The protein below binds the small molecule below.
Small molecule (SMILES): CNC(=O)c1cccn(Cc2ccccc2)c1=O

Sequence of chain 1.A:
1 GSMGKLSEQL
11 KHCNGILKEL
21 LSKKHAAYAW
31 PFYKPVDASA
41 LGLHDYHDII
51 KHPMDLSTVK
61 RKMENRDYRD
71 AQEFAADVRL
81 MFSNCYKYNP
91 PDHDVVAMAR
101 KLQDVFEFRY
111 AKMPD

Binding-site contacts:
Ligand atom C21 contacts residue PRO31 of chain 1.A at 3.9 Å (hydrophobic).
Ligand atom O32 contacts residue VAL95 of chain 1.A at 3.8 Å.
Ligand atom C23 contacts residue TRP30 of chain 1.A at 3.7 Å (hydrophobic).
Ligand atom C10 contacts residue ASN89 of chain 1.A at 3.1 Å.
Ligand atom C07 contacts residue VAL95 of chain 1.A at 4.0 Å (hydrophobic).
Ligand atom C10 contacts residue LEU43 of chain 1.A at 3.9 Å (hydrophobic).
Ligand atom C09 contacts residue VAL95 of chain 1.A at 4.0 Å (hydrophobic).
Ligand atom C23 contacts residue MET98 of chain 1.A at 4.0 Å (hydrophobic).
Ligand atom C12 contacts residue LEU43 of chain 1.A at 3.8 Å (hydrophobic).
Ligand atom N05 contacts residue PRO31 of chain 1.A at 4.0 Å.
Ligand atom C01 contacts residue VAL36 of chain 1.A at 3.6 Å (hydrophobic).
Ligand atom C27 contacts residue HIS93 of chain 1.A at 3.8 Å.
Ligand atom C25 contacts residue VAL95 of chain 1.A at 4.2 Å (hydrophobic).
Ligand atom O08 contacts residue ASN89 of chain 1.A at 3.0 Å (h-bond).
Ligand atom C20 contacts residue TRP30 of chain 1.A at 4.1 Å (hydrophobic).
Ligand atom C31 contacts residue LEU41 of chain 1.A at 4.2 Å (hydrophobic).
Ligand atom C25 contacts residue MET98 of chain 1.A at 4.3 Å (hydrophobic).
Ligand atom C31 contacts residue VAL95 of chain 1.A at 3.9 Å (hydrophobic).
Ligand atom C07 contacts residue VAL36 of chain 1.A at 4.1 Å (hydrophobic).
Ligand atom C01 contacts residue PHE32 of chain 1.A at 3.7 Å (hydrophobic).
Ligand atom C25 contacts residue ASP94 of chain 1.A at 4.2 Å.
Ligand atom C25 contacts residue HIS93 of chain 1.A at 4.3 Å.
Ligand atom O08 contacts residue VAL36 of chain 1.A at 4.3 Å.
Ligand atom C10 contacts residue VAL95 of chain 1.A at 4.2 Å (hydrophobic).
Ligand atom C23 contacts residue PRO31 of chain 1.A at 3.9 Å (hydrophobic).
Ligand atom N05 contacts residue VAL95 of chain 1.A at 3.9 Å.
Ligand atom C23 contacts residue VAL95 of chain 1.A at 3.7 Å (hydrophobic).
Ligand atom C25 contacts residue TRP30 of chain 1.A at 4.3 Å (hydrophobic).
Ligand atom N05 contacts residue VAL36 of chain 1.A at 3.8 Å.
Ligand atom C09 contacts residue ASN89 of chain 1.A at 4.2 Å.
Ligand atom C01 contacts residue PRO31 of chain 1.A at 3.8 Å (hydrophobic).
Ligand atom N16 contacts residue LEU41 of chain 1.A at 4.0 Å.
Ligand atom C29 contacts residue HIS93 of chain 1.A at 4.0 Å.
Ligand atom C17 contacts residue LEU41 of chain 1.A at 4.2 Å (hydrophobic).
Ligand atom C21 contacts residue VAL95 of chain 1.A at 3.8 Å (hydrophobic).
Ligand atom C07 contacts residue ASN89 of chain 1.A at 3.9 Å.
Ligand atom C12 contacts residue ASN89 of chain 1.A at 3.4 Å.
Ligand atom C21 contacts residue TRP30 of chain 1.A at 3.5 Å (hydrophobic).
Ligand atom O32 contacts residue PRO31 of chain 1.A at 3.6 Å.
Ligand atom O08 contacts residue CYS85 of chain 1.A at 4.2 Å.